Binding-site contacts:
Ligand atom C2 contacts residue VAL392 of chain 1.B at 3.8 Å (hydrophobic).
Ligand atom C1 contacts residue ARG318 of chain 1.B at 3.8 Å.
Ligand atom N contacts residue GLY294 of chain 1.B at 4.3 Å.
Ligand atom N contacts residue VAL392 of chain 1.B at 4.2 Å.
Ligand atom N2 contacts residue PRO350 of chain 1.B at 4.4 Å.
Ligand atom S contacts residue VAL392 of chain 1.B at 3.8 Å.
Ligand atom S contacts residue ARG318 of chain 1.B at 3.3 Å (salt-bridge).
Ligand atom N1 contacts residue VAL392 of chain 1.B at 4.1 Å.
Ligand atom N2 contacts residue ILE293 of chain 1.B at 4.3 Å.
Ligand atom N contacts residue ARG318 of chain 1.B at 4.2 Å.
Ligand atom C3 contacts residue ARG318 of chain 1.B at 4.0 Å.
Ligand atom C1 contacts residue VAL392 of chain 1.B at 3.2 Å (hydrophobic).
Ligand atom N2 contacts residue VAL349 of chain 1.B at 4.3 Å.
Ligand atom N2 contacts residue VAL392 of chain 1.B at 4.4 Å.
Ligand atom N1 contacts residue GLY294 of chain 1.B at 3.8 Å.
Ligand atom C contacts residue VAL392 of chain 1.B at 4.2 Å (hydrophobic).
Ligand atom N1 contacts residue ARG318 of chain 1.B at 4.0 Å.
Ligand atom O contacts residue VAL392 of chain 1.B at 4.3 Å.
Ligand atom O contacts residue ARG318 of chain 1.B at 3.5 Å (salt-bridge).
Ligand atom C2 contacts residue ARG318 of chain 1.B at 3.5 Å.
Ligand atom N2 contacts residue ARG318 of chain 1.B at 3.9 Å.
Ligand atom C3 contacts residue VAL392 of chain 1.B at 3.9 Å (hydrophobic).

Sequence of chain 1.B:
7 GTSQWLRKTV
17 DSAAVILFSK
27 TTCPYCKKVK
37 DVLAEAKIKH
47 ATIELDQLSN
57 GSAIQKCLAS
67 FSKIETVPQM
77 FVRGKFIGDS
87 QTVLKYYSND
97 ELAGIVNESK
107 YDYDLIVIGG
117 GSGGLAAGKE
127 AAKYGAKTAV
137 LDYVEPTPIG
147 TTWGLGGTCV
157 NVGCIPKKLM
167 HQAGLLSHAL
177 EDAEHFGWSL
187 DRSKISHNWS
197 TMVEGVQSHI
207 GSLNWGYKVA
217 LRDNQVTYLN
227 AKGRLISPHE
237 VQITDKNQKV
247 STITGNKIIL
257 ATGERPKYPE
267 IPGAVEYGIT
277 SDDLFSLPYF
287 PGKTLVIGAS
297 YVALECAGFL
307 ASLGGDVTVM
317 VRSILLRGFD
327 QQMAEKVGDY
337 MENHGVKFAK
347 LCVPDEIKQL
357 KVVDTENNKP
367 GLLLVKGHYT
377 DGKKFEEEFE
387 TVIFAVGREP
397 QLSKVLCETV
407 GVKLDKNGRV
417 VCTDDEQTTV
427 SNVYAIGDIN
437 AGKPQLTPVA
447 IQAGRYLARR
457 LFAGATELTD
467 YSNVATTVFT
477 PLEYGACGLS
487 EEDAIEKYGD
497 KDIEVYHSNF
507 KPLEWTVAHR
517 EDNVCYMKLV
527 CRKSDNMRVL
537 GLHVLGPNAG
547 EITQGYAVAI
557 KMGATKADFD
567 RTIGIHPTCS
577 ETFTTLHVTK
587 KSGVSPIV

A protein and the small-molecule ligand that binds it are described below.
Small molecule (SMILES): COCc1nnc(N)s1